This protein binds this small molecule.
Small molecule (SMILES): Nc1ccn([C@@H]2O[C@H](CO[P](=O)(O)O[C@H]3[C@@H](O)[C@H](n4ccc(N)nc4=O)O[C@@H]3CO[P](=O)(O)O[C@H]3[C@@H](O)[C@H](n4cnc5c(N)ncnc54)O[C@@H]3CO[P](=O)(O)O[C@H]3[C@@H](O)[C@H](n4ccc(N)nc4=O)O[C@@H]3CO[P](=O)(O)O[C@H]3[C@@H](O)[C@H](n4ccc(=O)[nH]c4=O)O[C@@H]3CO[P](=O)(O)O[C@H]3[C@@H](O)[C@H](n4cnc5c(N)ncnc54)O[C@@H]3CO[P](=O)(O)O[C@H]3[C@@H](O)[C@H](n4cnc5c(=O)nc(N)[nH]c54)O[C@@H]3CO[P](=O)(O)O[C@H]3[C@@H](O)[C@H](n4cnc5c(=O)nc(N)[nH]c54)O[C@@H]3CO)[C@@H](O)[C@H]2O)c(=O)n1

Sequence of chain 1.C:
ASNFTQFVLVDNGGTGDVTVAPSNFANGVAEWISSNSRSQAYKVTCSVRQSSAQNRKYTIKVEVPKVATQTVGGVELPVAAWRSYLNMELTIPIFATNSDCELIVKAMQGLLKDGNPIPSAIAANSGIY

Binding-site contacts:
Ligand atom O2 contacts residue ASN87 of chain 1.C at 3.2 Å (h-bond).
Ligand atom C4 contacts residue LYS61 of chain 1.C at 3.9 Å.
Ligand atom C2 contacts residue SER47 of chain 1.C at 3.0 Å.
Ligand atom N7 contacts residue THR45 of chain 1.C at 2.6 Å (h-bond).
Ligand atom C2 contacts residue TYR85 of chain 1.C at 3.7 Å (hydrophobic).
Ligand atom N9 contacts residue LYS61 of chain 1.C at 3.7 Å.
Ligand atom O4' contacts residue LYS61 of chain 1.C at 3.1 Å (salt-bridge).
Ligand atom OP2 contacts residue TYR85 of chain 1.C at 2.5 Å (h-bond).
Ligand atom OP2 contacts residue TYR85 of chain 1.C at 3.9 Å.
Ligand atom O2' contacts residue GLU63 of chain 1.C at 3.0 Å (salt-bridge).
Ligand atom C4' contacts residue TYR85 of chain 1.C at 3.3 Å (hydrophobic).
Ligand atom N1 contacts residue SER47 of chain 1.C at 2.7 Å (h-bond).
Ligand atom C2' contacts residue GLU63 of chain 1.C at 3.5 Å.
Ligand atom C6 contacts residue VAL29 of chain 1.C at 3.9 Å (hydrophobic).
Ligand atom N6 contacts residue THR45 of chain 1.C at 2.9 Å (h-bond).
Ligand atom C2' contacts residue TYR85 of chain 1.C at 3.4 Å (hydrophobic).
Ligand atom N6 contacts residue CYS46 of chain 1.C at 3.4 Å (h-bond).
Ligand atom C6 contacts residue THR45 of chain 1.C at 3.5 Å.
Ligand atom C5' contacts residue TYR85 of chain 1.C at 3.1 Å (hydrophobic).
Ligand atom C3' contacts residue TYR85 of chain 1.C at 3.3 Å (hydrophobic).
Ligand atom N7 contacts residue LYS61 of chain 1.C at 3.6 Å.
Ligand atom C6 contacts residue SER47 of chain 1.C at 3.8 Å.
Ligand atom C5 contacts residue TYR85 of chain 1.C at 3.5 Å (hydrophobic).
Ligand atom OP2 contacts residue LYS43 of chain 1.C at 3.2 Å (salt-bridge).
Ligand atom C3' contacts residue GLU63 of chain 1.C at 3.8 Å.
Ligand atom O3' contacts residue TYR85 of chain 1.C at 3.6 Å.
Ligand atom C5 contacts residue VAL29 of chain 1.C at 3.7 Å (hydrophobic).
Ligand atom C6 contacts residue THR59 of chain 1.C at 3.7 Å.
Ligand atom C6 contacts residue TYR85 of chain 1.C at 3.5 Å (hydrophobic).
Ligand atom N6 contacts residue THR59 of chain 1.C at 2.9 Å (h-bond).
Ligand atom C8 contacts residue THR45 of chain 1.C at 3.8 Å.
Ligand atom N1 contacts residue THR59 of chain 1.C at 3.6 Å.
Ligand atom O2' contacts residue TYR85 of chain 1.C at 3.5 Å.
Ligand atom P contacts residue TYR85 of chain 1.C at 3.5 Å.
Ligand atom O5' contacts residue TYR85 of chain 1.C at 3.9 Å.
Ligand atom C5 contacts residue THR45 of chain 1.C at 3.3 Å.
Ligand atom C4 contacts residue TYR85 of chain 1.C at 3.5 Å (hydrophobic).
Ligand atom N3 contacts residue TYR85 of chain 1.C at 3.6 Å.
Ligand atom N4 contacts residue TYR85 of chain 1.C at 3.8 Å.
Ligand atom N1 contacts residue TYR85 of chain 1.C at 3.6 Å.